Binding-site contacts:
Ligand atom CAI contacts residue VAL192 of chain 1.A at 3.8 Å (hydrophobic).
Ligand atom CAM contacts residue PRO177 of chain 1.A at 3.7 Å (hydrophobic).
Ligand atom CAA contacts residue SER178 of chain 1.A at 3.5 Å.
Ligand atom CAS contacts residue ASN228 of chain 1.A at 3.8 Å.
Ligand atom CAL contacts residue PHE155 of chain 1.A at 3.7 Å (hydrophobic).
Ligand atom CBA contacts residue TRP203 of chain 1.A at 3.5 Å (hydrophobic).
Ligand atom CAH contacts residue ASP112 of chain 1.A at 3.4 Å.
Ligand atom CAD contacts residue PHE137 of chain 1.A at 3.8 Å (hydrophobic).
Ligand atom CAK contacts residue PHE135 of chain 1.A at 3.7 Å (hydrophobic).
Ligand atom OAW contacts residue MET195 of chain 1.A at 3.2 Å.
Ligand atom CAJ contacts residue PHE155 of chain 1.A at 3.7 Å (hydrophobic).
Ligand atom CAA contacts residue TYR153 of chain 1.A at 3.9 Å (hydrophobic).
Ligand atom OAC contacts residue ILE113 of chain 1.A at 3.3 Å (h-bond).
Ligand atom CAE contacts residue GLN202 of chain 1.A at 3.4 Å.
Ligand atom NAT contacts residue PHE155 of chain 1.A at 3.9 Å.
Ligand atom CAS contacts residue TYR201 of chain 1.A at 3.6 Å (hydrophobic).
Ligand atom NBD contacts residue ASN228 of chain 1.A at 3.9 Å.
Ligand atom NBC contacts residue TRP203 of chain 1.A at 3.8 Å.
Ligand atom CAA contacts residue PRO177 of chain 1.A at 3.2 Å (hydrophobic).
Ligand atom CAS contacts residue TRP203 of chain 1.A at 3.4 Å (hydrophobic).
Ligand atom CAA contacts residue VAL179 of chain 1.A at 3.4 Å (hydrophobic).
Ligand atom NBD contacts residue TRP203 of chain 1.A at 3.2 Å.
Ligand atom CAG contacts residue GLN202 of chain 1.A at 3.4 Å.
Ligand atom CAN contacts residue ILE111 of chain 1.A at 3.6 Å (hydrophobic).
Ligand atom CAF contacts residue ASP112 of chain 1.A at 3.6 Å.
Ligand atom CAI contacts residue PHE135 of chain 1.A at 3.7 Å (hydrophobic).
Ligand atom CAE contacts residue ASN228 of chain 1.A at 3.4 Å.
Ligand atom CAJ contacts residue ILE24 of chain 1.C at 3.9 Å (hydrophobic).
Ligand atom CAX contacts residue TRP203 of chain 1.A at 3.5 Å (hydrophobic).
Ligand atom CAG contacts residue TRP203 of chain 1.A at 3.7 Å (hydrophobic).
Ligand atom CAG contacts residue ASN228 of chain 1.A at 3.2 Å.
Ligand atom CBA contacts residue ASN228 of chain 1.A at 3.7 Å.
Ligand atom OAC contacts residue ASP112 of chain 1.A at 3.7 Å.
Ligand atom CAM contacts residue PHE155 of chain 1.A at 3.8 Å (hydrophobic).
Ligand atom CAN contacts residue PHE135 of chain 1.A at 3.7 Å (hydrophobic).
Ligand atom CAO contacts residue ILE111 of chain 1.A at 3.8 Å (hydrophobic).
Ligand atom CAH contacts residue THR114 of chain 1.A at 3.8 Å.
Ligand atom OAC contacts residue TRP203 of chain 1.A at 3.9 Å.
Ligand atom CAF contacts residue THR114 of chain 1.A at 3.6 Å.
Ligand atom CAR contacts residue TYR201 of chain 1.A at 3.4 Å (hydrophobic).

This small molecule binds to this protein.
Small molecule (SMILES): CCO/N=C/c1ccc(OCC[C@@H](C)CCN2CCN(c3ccncc3)C2=O)cc1

Sequence of chain 1.A:
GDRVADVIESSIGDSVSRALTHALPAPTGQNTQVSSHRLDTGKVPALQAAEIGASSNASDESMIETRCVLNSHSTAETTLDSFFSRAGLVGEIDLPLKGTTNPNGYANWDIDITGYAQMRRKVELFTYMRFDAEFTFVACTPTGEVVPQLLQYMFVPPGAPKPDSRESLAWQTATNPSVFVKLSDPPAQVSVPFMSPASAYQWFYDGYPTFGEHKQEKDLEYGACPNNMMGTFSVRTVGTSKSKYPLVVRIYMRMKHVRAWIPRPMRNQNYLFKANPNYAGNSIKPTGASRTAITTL

Sequence of chain 1.C:
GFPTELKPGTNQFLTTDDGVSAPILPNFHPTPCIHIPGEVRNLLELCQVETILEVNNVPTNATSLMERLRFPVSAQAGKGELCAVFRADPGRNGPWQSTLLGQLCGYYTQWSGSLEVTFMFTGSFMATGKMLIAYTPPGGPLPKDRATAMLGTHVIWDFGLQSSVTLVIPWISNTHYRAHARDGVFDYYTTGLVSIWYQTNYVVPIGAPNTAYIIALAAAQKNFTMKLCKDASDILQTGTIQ